Sequence of chain 1.A:
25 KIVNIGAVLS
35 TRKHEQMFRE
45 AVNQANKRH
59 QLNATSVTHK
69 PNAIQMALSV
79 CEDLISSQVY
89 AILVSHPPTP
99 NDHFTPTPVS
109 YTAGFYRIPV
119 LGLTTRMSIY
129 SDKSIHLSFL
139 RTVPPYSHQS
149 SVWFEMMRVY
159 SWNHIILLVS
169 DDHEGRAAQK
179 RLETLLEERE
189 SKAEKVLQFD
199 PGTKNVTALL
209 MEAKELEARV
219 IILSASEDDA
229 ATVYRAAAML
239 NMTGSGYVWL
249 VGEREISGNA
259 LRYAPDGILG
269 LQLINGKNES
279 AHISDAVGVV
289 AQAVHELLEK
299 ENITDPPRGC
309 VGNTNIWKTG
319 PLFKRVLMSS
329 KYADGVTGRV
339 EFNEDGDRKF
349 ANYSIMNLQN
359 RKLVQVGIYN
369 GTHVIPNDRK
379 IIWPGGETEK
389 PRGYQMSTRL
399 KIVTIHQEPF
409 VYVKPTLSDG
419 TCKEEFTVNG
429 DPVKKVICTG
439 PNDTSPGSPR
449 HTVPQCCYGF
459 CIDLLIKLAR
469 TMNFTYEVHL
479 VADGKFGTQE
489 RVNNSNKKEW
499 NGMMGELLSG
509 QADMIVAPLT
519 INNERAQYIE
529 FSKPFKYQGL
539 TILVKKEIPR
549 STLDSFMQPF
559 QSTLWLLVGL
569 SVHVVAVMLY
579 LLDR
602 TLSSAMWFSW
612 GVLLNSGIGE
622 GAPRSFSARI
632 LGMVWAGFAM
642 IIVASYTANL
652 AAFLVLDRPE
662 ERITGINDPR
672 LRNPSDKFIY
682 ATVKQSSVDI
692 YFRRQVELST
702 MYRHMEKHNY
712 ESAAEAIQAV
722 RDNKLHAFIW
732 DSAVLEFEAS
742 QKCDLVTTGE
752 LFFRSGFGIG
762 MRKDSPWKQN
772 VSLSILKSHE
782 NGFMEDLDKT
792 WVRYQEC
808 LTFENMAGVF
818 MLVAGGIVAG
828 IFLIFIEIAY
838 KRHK

This protein binds this small molecule.
Small molecule (SMILES): CC(=O)N[C@@H]1[C@@H](O)[C@H](O)[C@@H](CO)O[C@H]1O

Binding-site contacts:
Ligand atom C1 contacts residue ASN771 of chain 1.A at 1.4 Å.
Ligand atom C5 contacts residue ASN771 of chain 1.A at 3.7 Å.
Ligand atom C7 contacts residue ASN771 of chain 1.A at 3.2 Å.
Ligand atom C3 contacts residue ASN771 of chain 1.A at 3.8 Å.
Ligand atom C7 contacts residue TRP768 of chain 1.A at 4.5 Å (hydrophobic).
Ligand atom N2 contacts residue ASN771 of chain 1.A at 2.9 Å (h-bond).
Ligand atom C4 contacts residue ASN771 of chain 1.A at 4.2 Å.
Ligand atom O7 contacts residue TRP768 of chain 1.A at 3.7 Å.
Ligand atom C8 contacts residue TRP768 of chain 1.A at 4.3 Å (hydrophobic).
Ligand atom O7 contacts residue ASN771 of chain 1.A at 3.2 Å (h-bond).
Ligand atom O6 contacts residue ASN771 of chain 1.A at 4.1 Å.
Ligand atom C8 contacts residue PRO767 of chain 1.A at 4.0 Å (hydrophobic).
Ligand atom C2 contacts residue ASN771 of chain 1.A at 2.5 Å.
Ligand atom C6 contacts residue ASN771 of chain 1.A at 4.4 Å.
Ligand atom C8 contacts residue MET394 of chain 1.A at 4.1 Å (hydrophobic).
Ligand atom C8 contacts residue ASN771 of chain 1.A at 4.4 Å.
Ligand atom O5 contacts residue ASN771 of chain 1.A at 2.4 Å (h-bond).